Sequence of chain 1.D:
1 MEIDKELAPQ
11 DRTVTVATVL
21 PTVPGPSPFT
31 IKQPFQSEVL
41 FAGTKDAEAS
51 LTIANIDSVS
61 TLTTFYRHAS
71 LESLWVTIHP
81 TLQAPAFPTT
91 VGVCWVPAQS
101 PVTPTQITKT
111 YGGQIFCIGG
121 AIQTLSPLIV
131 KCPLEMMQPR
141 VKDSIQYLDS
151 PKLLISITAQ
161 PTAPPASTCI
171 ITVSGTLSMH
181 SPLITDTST

Binding-site contacts:
Ligand atom OP1 contacts residue SER73 of chain 5.C at 3.2 Å (h-bond).
Ligand atom C5' contacts residue ARG12 of chain 1.D at 4.3 Å.
Ligand atom O3' contacts residue THR13 of chain 1.D at 4.4 Å.
Ligand atom C4' contacts residue ARG12 of chain 1.D at 3.6 Å.
Ligand atom O5' contacts residue ARG12 of chain 1.D at 4.1 Å.
Ligand atom C4' contacts residue TRP75 of chain 5.C at 4.5 Å (hydrophobic).
Ligand atom O5' contacts residue LYS131 of chain 5.C at 3.3 Å.
Ligand atom O3' contacts residue TRP75 of chain 5.C at 3.6 Å.
Ligand atom P contacts residue TYR111 of chain 1.D at 4.5 Å.
Ligand atom P contacts residue SER73 of chain 5.C at 4.1 Å.
Ligand atom OP1 contacts residue THR176 of chain 5.C at 3.4 Å (h-bond).
Ligand atom C5' contacts residue LYS131 of chain 5.C at 4.2 Å.
Ligand atom P contacts residue TRP75 of chain 5.C at 4.3 Å.
Ligand atom O2' contacts residue VAL14 of chain 1.D at 4.3 Å.
Ligand atom OP1 contacts residue TYR111 of chain 1.D at 3.6 Å (h-bond).
Ligand atom O2' contacts residue ARG12 of chain 1.D at 3.6 Å.
Ligand atom OP1 contacts residue TRP75 of chain 5.C at 3.9 Å.
Ligand atom OP2 contacts residue SER73 of chain 5.C at 4.0 Å.
Ligand atom C2 contacts residue ARG12 of chain 1.D at 4.5 Å.
Ligand atom C1' contacts residue ARG12 of chain 1.D at 3.9 Å.
Ligand atom OP1 contacts residue VAL14 of chain 1.D at 3.4 Å.
Ligand atom O2' contacts residue TYR111 of chain 1.D at 4.3 Å.
Ligand atom O5' contacts residue TYR111 of chain 1.D at 4.4 Å.
Ligand atom O2' contacts residue ASP11 of chain 1.D at 3.5 Å.
Ligand atom O4' contacts residue ARG12 of chain 1.D at 4.0 Å.
Ligand atom O2 contacts residue ARG12 of chain 1.D at 3.6 Å.
Ligand atom O2' contacts residue THR13 of chain 1.D at 3.7 Å.

This small molecule binds to this protein.
Small molecule (SMILES): Nc1ccn([C@@H]2O[C@H](CO[P](=O)(O)O[C@H]3[C@@H](O)[C@H](n4ccc(N)nc4=O)O[C@@H]3CO[P](=O)(O)O[C@H]3[C@@H](O)[C@H](n4ccc(N)nc4=O)O[C@@H]3CO)[C@@H](O)[C@H]2O)c(=O)n1

Sequence of chain 5.C:
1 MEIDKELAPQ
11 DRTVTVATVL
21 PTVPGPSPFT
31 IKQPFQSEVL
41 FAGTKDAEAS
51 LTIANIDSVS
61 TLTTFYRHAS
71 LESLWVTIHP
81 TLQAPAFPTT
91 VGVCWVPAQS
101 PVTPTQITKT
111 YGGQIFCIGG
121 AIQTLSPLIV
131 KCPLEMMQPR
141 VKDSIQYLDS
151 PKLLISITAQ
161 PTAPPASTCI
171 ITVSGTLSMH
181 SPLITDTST